Sequence of chain 1.L:
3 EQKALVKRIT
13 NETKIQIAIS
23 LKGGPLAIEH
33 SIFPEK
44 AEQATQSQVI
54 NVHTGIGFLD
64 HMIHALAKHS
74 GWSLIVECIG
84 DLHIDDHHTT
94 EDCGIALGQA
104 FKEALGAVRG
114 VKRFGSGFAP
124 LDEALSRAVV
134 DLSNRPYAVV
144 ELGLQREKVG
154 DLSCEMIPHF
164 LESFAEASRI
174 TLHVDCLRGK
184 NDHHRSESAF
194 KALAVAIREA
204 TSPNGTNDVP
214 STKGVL

Sequence of chain 1.N:
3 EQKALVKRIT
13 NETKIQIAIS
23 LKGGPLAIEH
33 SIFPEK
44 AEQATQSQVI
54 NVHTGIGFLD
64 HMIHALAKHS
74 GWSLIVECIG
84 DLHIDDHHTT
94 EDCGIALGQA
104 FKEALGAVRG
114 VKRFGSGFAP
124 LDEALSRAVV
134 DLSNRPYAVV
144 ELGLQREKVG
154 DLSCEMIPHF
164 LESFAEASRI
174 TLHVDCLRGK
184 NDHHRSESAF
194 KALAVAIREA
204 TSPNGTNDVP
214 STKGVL

Sequence of chain 1.R:
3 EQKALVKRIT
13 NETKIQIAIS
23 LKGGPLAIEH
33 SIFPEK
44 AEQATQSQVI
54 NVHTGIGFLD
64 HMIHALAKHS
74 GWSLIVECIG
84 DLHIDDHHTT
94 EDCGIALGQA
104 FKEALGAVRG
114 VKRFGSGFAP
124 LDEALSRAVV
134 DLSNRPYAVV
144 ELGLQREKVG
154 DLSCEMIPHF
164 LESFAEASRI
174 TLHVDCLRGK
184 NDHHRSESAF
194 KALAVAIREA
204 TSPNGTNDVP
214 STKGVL

Binding-site contacts:
Ligand atom O10 contacts residue ARG116 of chain 1.N at 3.2 Å (salt-bridge).
Ligand atom N1 contacts residue HIS186 of chain 1.R at 3.5 Å (h-bond).
Ligand atom C5 contacts residue HIS187 of chain 1.R at 3.4 Å.
Ligand atom O12 contacts residue ARG116 of chain 1.N at 3.6 Å.
Ligand atom O12 contacts residue LEU124 of chain 1.R at 3.7 Å.
Ligand atom O10 contacts residue THR215 of chain 1.N at 3.6 Å.
Ligand atom N2 contacts residue MN1 of chain 1.DC at 3.8 Å.
Ligand atom C5 contacts residue MN1 of chain 1.DC at 3.6 Å.
Ligand atom O13 contacts residue MN1 of chain 1.DC at 1.9 Å.
Ligand atom P9 contacts residue SER214 of chain 1.N at 3.7 Å.
Ligand atom N4 contacts residue MN1 of chain 1.AC at 2.5 Å.
Ligand atom C6 contacts residue HIS91 of chain 1.L at 3.8 Å.
Ligand atom C5 contacts residue GLU190 of chain 1.R at 3.8 Å.
Ligand atom O13 contacts residue HIS91 of chain 1.L at 2.8 Å (h-bond).
Ligand atom O12 contacts residue LYS194 of chain 1.R at 2.9 Å (salt-bridge).
Ligand atom O10 contacts residue LYS194 of chain 1.R at 3.6 Å (salt-bridge).
Ligand atom N4 contacts residue HIS90 of chain 1.L at 3.2 Å (h-bond).
Ligand atom O11 contacts residue LYS216 of chain 1.N at 2.4 Å (salt-bridge).
Ligand atom N4 contacts residue GLU94 of chain 1.L at 2.7 Å (salt-bridge).
Ligand atom N1 contacts residue MN1 of chain 1.DC at 2.7 Å.
Ligand atom O11 contacts residue SER214 of chain 1.N at 3.3 Å (h-bond).
Ligand atom P9 contacts residue LYS194 of chain 1.R at 3.8 Å.
Ligand atom C3 contacts residue GLU94 of chain 1.L at 2.9 Å.
Ligand atom C8 contacts residue GLU14 of chain 1.L at 3.7 Å.
Ligand atom O12 contacts residue ARG138 of chain 1.N at 3.6 Å.
Ligand atom N2 contacts residue HIS91 of chain 1.L at 3.7 Å.
Ligand atom C8 contacts residue GLU190 of chain 1.R at 3.7 Å.
Ligand atom C7 contacts residue MN1 of chain 1.DC at 3.3 Å.
Ligand atom C5 contacts residue MN1 of chain 1.AC at 3.5 Å.
Ligand atom O13 contacts residue HIS64 of chain 1.R at 3.1 Å (h-bond).
Ligand atom C7 contacts residue GLU190 of chain 1.R at 3.3 Å.
Ligand atom O10 contacts residue SER214 of chain 1.N at 3.0 Å (h-bond).
Ligand atom N4 contacts residue HIS187 of chain 1.R at 3.0 Å (h-bond).
Ligand atom O13 contacts residue GLU190 of chain 1.R at 2.7 Å (salt-bridge).
Ligand atom C3 contacts residue MN1 of chain 1.AC at 3.4 Å.
Ligand atom C5 contacts residue HIS186 of chain 1.R at 3.3 Å.
Ligand atom N1 contacts residue HIS91 of chain 1.L at 3.1 Å (h-bond).
Ligand atom C5 contacts residue GLU94 of chain 1.L at 3.8 Å.
Ligand atom N1 contacts residue GLU190 of chain 1.R at 3.2 Å (salt-bridge).
Ligand atom C5 contacts residue HIS90 of chain 1.L at 3.3 Å.

The small molecule below binds the protein below.
Small molecule (SMILES): O=P(O)(O)C[C@H](O)Cn1cncn1